Sequence of chain 2.A:
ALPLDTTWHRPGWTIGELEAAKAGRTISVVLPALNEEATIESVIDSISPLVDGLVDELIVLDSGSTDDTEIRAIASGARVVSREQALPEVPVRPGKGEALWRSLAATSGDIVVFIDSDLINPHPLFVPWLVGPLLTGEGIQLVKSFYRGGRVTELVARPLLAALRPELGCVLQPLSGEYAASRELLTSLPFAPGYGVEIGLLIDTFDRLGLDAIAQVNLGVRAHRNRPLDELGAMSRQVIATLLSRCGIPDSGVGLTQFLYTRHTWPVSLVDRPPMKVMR

This protein binds this small molecule.
Small molecule (SMILES): O=c1ccn([C@@H]2O[C@H](CO[P](=O)(O)O[P](=O)(O)O[C@H]3O[C@H](CO)[C@@H](O)[C@H](O)[C@H]3O)[C@@H](O)[C@H]2O)c(=O)[nH]1

Binding-site contacts:
Ligand atom O2C contacts residue LEU56 of chain 2.A at 2.9 Å (h-bond).
Ligand atom C4' contacts residue GLU236 of chain 2.A at 3.2 Å.
Ligand atom PB contacts residue MN1 of chain 2.B at 3.5 Å.
Ligand atom O3' contacts residue GLY215 of chain 2.A at 3.2 Å.
Ligand atom O2A contacts residue TYR233 of chain 2.A at 2.9 Å (h-bond).
Ligand atom O2B contacts residue HIS262 of chain 2.A at 3.2 Å.
Ligand atom O2C contacts residue ALA55 of chain 2.A at 3.3 Å.
Ligand atom O1A contacts residue ARG263 of chain 2.A at 2.9 Å (salt-bridge).
Ligand atom O1B contacts residue MET273 of chain 2.A at 3.1 Å.
Ligand atom O1A contacts residue MN1 of chain 2.B at 2.2 Å.
Ligand atom O3C contacts residue SER139 of chain 2.A at 2.9 Å (h-bond).
Ligand atom O4' contacts residue LYS118 of chain 2.A at 3.3 Å (salt-bridge).
Ligand atom C5C contacts residue ASP138 of chain 2.A at 3.2 Å.
Ligand atom C4 contacts residue LEU56 of chain 2.A at 3.5 Å (hydrophobic).
Ligand atom O3A contacts residue TYR233 of chain 2.A at 3.3 Å.
Ligand atom O4C contacts residue LYS118 of chain 2.A at 3.4 Å.
Ligand atom O3C contacts residue PRO54 of chain 2.A at 3.5 Å (h-bond).
Ligand atom O4 contacts residue GLY117 of chain 2.A at 3.4 Å.
Ligand atom O1B contacts residue ARG265 of chain 2.A at 3.5 Å.
Ligand atom O2A contacts residue ARG263 of chain 2.A at 3.1 Å (salt-bridge).
Ligand atom O2C contacts residue GLU58 of chain 2.A at 3.3 Å (salt-bridge).
Ligand atom O6' contacts residue LEU213 of chain 2.A at 3.4 Å (h-bond).
Ligand atom O1B contacts residue 3PG1 of chain 2.D at 3.2 Å (h-bond).
Ligand atom C4C contacts residue ASP138 of chain 2.A at 3.5 Å.
Ligand atom O6' contacts residue GLU236 of chain 2.A at 3.0 Å (salt-bridge).
Ligand atom N3 contacts residue SER85 of chain 2.A at 3.4 Å (h-bond).
Ligand atom O4' contacts residue GLU236 of chain 2.A at 2.5 Å (salt-bridge).
Ligand atom O3' contacts residue LYS118 of chain 2.A at 2.4 Å (salt-bridge).
Ligand atom O4 contacts residue LEU56 of chain 2.A at 3.4 Å.
Ligand atom O1A contacts residue ASP140 of chain 2.A at 2.9 Å (salt-bridge).
Ligand atom O4 contacts residue LYS118 of chain 2.A at 3.5 Å (salt-bridge).
Ligand atom O2' contacts residue ASP138 of chain 2.A at 2.9 Å (salt-bridge).
Ligand atom O2B contacts residue MN1 of chain 2.B at 2.2 Å.
Ligand atom O2 contacts residue ALA55 of chain 2.A at 3.4 Å (h-bond).
Ligand atom C3' contacts residue LYS118 of chain 2.A at 3.5 Å.
Ligand atom C1' contacts residue 3PG1 of chain 2.D at 3.4 Å.
Ligand atom O5' contacts residue LEU213 of chain 2.A at 3.5 Å (h-bond).
Ligand atom O3' contacts residue ASP138 of chain 2.A at 2.7 Å (salt-bridge).
Ligand atom O2C contacts residue SER139 of chain 2.A at 3.4 Å (h-bond).
Ligand atom C4' contacts residue LEU213 of chain 2.A at 3.4 Å (hydrophobic).